Sequence of chain 2.A:
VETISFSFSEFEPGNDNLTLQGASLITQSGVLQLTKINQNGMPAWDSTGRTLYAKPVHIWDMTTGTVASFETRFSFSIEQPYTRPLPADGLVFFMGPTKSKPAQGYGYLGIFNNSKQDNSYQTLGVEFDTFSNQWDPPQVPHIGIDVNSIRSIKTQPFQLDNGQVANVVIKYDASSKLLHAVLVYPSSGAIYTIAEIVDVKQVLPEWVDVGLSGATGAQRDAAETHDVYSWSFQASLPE

A protein and the small-molecule ligand that binds it are described below.
Small molecule (SMILES): OC[C@H]1O[C@@H](O[C@H]2[C@H](O)[C@@H](O)[C@H](O)O[C@@H]2CO)[C@H](O)[C@@H](O)[C@H]1O

Binding-site contacts:
Ligand atom C3 contacts residue ASN133 of chain 2.A at 3.7 Å.
Ligand atom C6 contacts residue GLN219 of chain 2.A at 4.3 Å.
Ligand atom O4 contacts residue GLY217 of chain 2.A at 3.2 Å.
Ligand atom O2 contacts residue ASN133 of chain 2.A at 3.5 Å (h-bond).
Ligand atom O3 contacts residue ASP89 of chain 2.A at 2.7 Å (salt-bridge).
Ligand atom C2 contacts residue ASN133 of chain 2.A at 4.3 Å.
Ligand atom O2 contacts residue GLN219 of chain 2.A at 3.8 Å.
Ligand atom O4 contacts residue ASP89 of chain 2.A at 2.8 Å (salt-bridge).
Ligand atom O4 contacts residue ALA218 of chain 2.A at 3.6 Å.
Ligand atom O3 contacts residue GLY107 of chain 2.A at 2.9 Å (h-bond).
Ligand atom C3 contacts residue PHE131 of chain 2.A at 3.5 Å (hydrophobic).
Ligand atom C6 contacts residue ALA222 of chain 2.A at 3.5 Å (hydrophobic).
Ligand atom C2 contacts residue TYR106 of chain 2.A at 4.2 Å (hydrophobic).
Ligand atom O5 contacts residue ALA218 of chain 2.A at 3.7 Å.
Ligand atom O3 contacts residue TYR106 of chain 2.A at 3.7 Å.
Ligand atom C6 contacts residue PHE131 of chain 2.A at 4.0 Å (hydrophobic).
Ligand atom C1 contacts residue ALA218 of chain 2.A at 4.0 Å (hydrophobic).
Ligand atom C4 contacts residue ALA88 of chain 2.A at 4.0 Å (hydrophobic).
Ligand atom C6 contacts residue GLY217 of chain 2.A at 4.1 Å.
Ligand atom O3 contacts residue GLN219 of chain 2.A at 3.3 Å (h-bond).
Ligand atom C3 contacts residue ASP89 of chain 2.A at 3.6 Å.
Ligand atom C2 contacts residue ALA218 of chain 2.A at 4.2 Å (hydrophobic).
Ligand atom O4 contacts residue ALA88 of chain 2.A at 3.9 Å.
Ligand atom O4 contacts residue TYR106 of chain 2.A at 4.0 Å.
Ligand atom O4 contacts residue ALA218 of chain 2.A at 3.1 Å (h-bond).
Ligand atom O3 contacts residue PHE131 of chain 2.A at 4.0 Å.
Ligand atom C4 contacts residue ASP89 of chain 2.A at 3.4 Å.
Ligand atom O6 contacts residue GLN219 of chain 2.A at 3.3 Å.
Ligand atom O6 contacts residue PHE131 of chain 2.A at 4.2 Å.
Ligand atom O3 contacts residue ALA218 of chain 2.A at 3.7 Å.
Ligand atom C3 contacts residue ALA218 of chain 2.A at 3.9 Å (hydrophobic).
Ligand atom O6 contacts residue ALA222 of chain 2.A at 3.5 Å.
Ligand atom C5 contacts residue PHE131 of chain 2.A at 3.6 Å (hydrophobic).
Ligand atom C3 contacts residue GLY107 of chain 2.A at 4.3 Å.
Ligand atom O3 contacts residue ASN133 of chain 2.A at 3.2 Å (h-bond).
Ligand atom C6 contacts residue ALA88 of chain 2.A at 4.1 Å (hydrophobic).
Ligand atom C3 contacts residue GLN219 of chain 2.A at 4.3 Å.
Ligand atom C4 contacts residue PHE131 of chain 2.A at 3.7 Å (hydrophobic).
Ligand atom C2 contacts residue GLN219 of chain 2.A at 4.1 Å.
Ligand atom C6 contacts residue ALA218 of chain 2.A at 4.0 Å (hydrophobic).